A protein and the small-molecule ligand that binds it are described below.
Small molecule (SMILES): CC(=O)N[C@@H]1[C@@H](O)[C@H](O)[C@@H](CO)O[C@H]1O

Sequence of chain 32.D:
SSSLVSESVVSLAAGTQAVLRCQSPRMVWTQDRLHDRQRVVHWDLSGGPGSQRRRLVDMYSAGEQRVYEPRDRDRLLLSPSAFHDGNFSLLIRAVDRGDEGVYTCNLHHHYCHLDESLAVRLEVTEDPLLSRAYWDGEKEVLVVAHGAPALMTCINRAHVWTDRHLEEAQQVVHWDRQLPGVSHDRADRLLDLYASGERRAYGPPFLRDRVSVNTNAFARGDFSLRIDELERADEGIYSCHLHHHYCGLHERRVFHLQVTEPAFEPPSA

Binding-site contacts:
Ligand atom C7 contacts residue ASN87 of chain 32.D at 3.8 Å.
Ligand atom O5 contacts residue SER89 of chain 32.D at 2.8 Å (h-bond).
Ligand atom C6 contacts residue LEU151 of chain 32.D at 3.7 Å (hydrophobic).
Ligand atom C4 contacts residue LEU151 of chain 32.D at 4.0 Å (hydrophobic).
Ligand atom C8 contacts residue ILE155 of chain 32.D at 3.7 Å (hydrophobic).
Ligand atom C6 contacts residue SER89 of chain 32.D at 3.6 Å.
Ligand atom C5 contacts residue ASN87 of chain 32.D at 3.7 Å.
Ligand atom O5 contacts residue ASN87 of chain 32.D at 2.3 Å (h-bond).
Ligand atom C6 contacts residue LEU91 of chain 32.D at 4.2 Å (hydrophobic).
Ligand atom O6 contacts residue LEU151 of chain 32.D at 3.4 Å.
Ligand atom N2 contacts residue ILE155 of chain 32.D at 4.1 Å.
Ligand atom N2 contacts residue ASN87 of chain 32.D at 2.9 Å (h-bond).
Ligand atom C5 contacts residue SER89 of chain 32.D at 3.3 Å.
Ligand atom O6 contacts residue LEU91 of chain 32.D at 4.0 Å.
Ligand atom C5 contacts residue LEU151 of chain 32.D at 3.8 Å (hydrophobic).
Ligand atom C2 contacts residue ASN87 of chain 32.D at 2.4 Å.
Ligand atom C3 contacts residue LEU151 of chain 32.D at 4.2 Å (hydrophobic).
Ligand atom C7 contacts residue ILE155 of chain 32.D at 4.3 Å (hydrophobic).
Ligand atom C1 contacts residue SER89 of chain 32.D at 3.3 Å.
Ligand atom C1 contacts residue ASN87 of chain 32.D at 1.4 Å.
Ligand atom O4 contacts residue LEU151 of chain 32.D at 3.3 Å.
Ligand atom C4 contacts residue ASN87 of chain 32.D at 4.2 Å.
Ligand atom C3 contacts residue ASN87 of chain 32.D at 3.8 Å.
Ligand atom O6 contacts residue SER89 of chain 32.D at 2.8 Å (h-bond).
Ligand atom O7 contacts residue ASN87 of chain 32.D at 4.1 Å.